Sequence of chain 1.B:
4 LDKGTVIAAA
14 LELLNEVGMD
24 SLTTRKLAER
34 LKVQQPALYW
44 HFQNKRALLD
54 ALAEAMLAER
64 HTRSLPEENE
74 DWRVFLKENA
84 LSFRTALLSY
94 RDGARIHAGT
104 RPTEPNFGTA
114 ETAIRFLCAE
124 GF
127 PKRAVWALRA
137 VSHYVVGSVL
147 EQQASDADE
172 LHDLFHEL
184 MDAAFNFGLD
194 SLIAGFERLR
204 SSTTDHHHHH

This protein binds this small molecule.
Small molecule (SMILES): CN(C)c1ccc(O)c2c1C[C@H]1C[C@H]3[C@H](N(C)C)C(O)=C(C(N)=O)C(=O)[C@@]3(O)C(O)=C1C2=O

Binding-site contacts:
Ligand atom C13 contacts residue ARG104 of chain 1.B at 3.9 Å.
Ligand atom O2 contacts residue HIS64 of chain 1.B at 3.0 Å (h-bond).
Ligand atom C11 contacts residue ARG135 of chain 1.B at 3.6 Å.
Ligand atom C10 contacts residue ARG135 of chain 1.B at 3.8 Å.
Ligand atom C19 contacts residue ASN82 of chain 1.B at 3.4 Å.
Ligand atom O8 contacts residue THR112 of chain 1.B at 3.8 Å.
Ligand atom C20 contacts residue ASN82 of chain 1.B at 3.2 Å.
Ligand atom C10 contacts residue PRO105 of chain 1.B at 3.7 Å (hydrophobic).
Ligand atom N1 contacts residue ASN82 of chain 1.B at 2.8 Å (h-bond).
Ligand atom O6 contacts residue HIS100 of chain 1.B at 3.0 Å (h-bond).
Ligand atom C13 contacts residue ARG135 of chain 1.B at 3.7 Å.
Ligand atom O8 contacts residue HIS64 of chain 1.B at 3.0 Å (h-bond).
Ligand atom O7 contacts residue PHE86 of chain 1.B at 3.3 Å.
Ligand atom N2 contacts residue LEU60 of chain 1.B at 3.5 Å.
Ligand atom C17 contacts residue SER138 of chain 1.B at 3.9 Å.
Ligand atom O7 contacts residue SER138 of chain 1.B at 3.5 Å.
Ligand atom C20 contacts residue LEU134 of chain 1.B at 3.3 Å (hydrophobic).
Ligand atom O4 contacts residue ARG104 of chain 1.B at 2.8 Å (salt-bridge).
Ligand atom C3 contacts residue ASN82 of chain 1.B at 3.7 Å.
Ligand atom N2 contacts residue HIS64 of chain 1.B at 3.9 Å.
Ligand atom C15 contacts residue MG1 of chain 1.H at 3.2 Å.
Ligand atom C14 contacts residue PRO105 of chain 1.B at 3.8 Å (hydrophobic).
Ligand atom C21 contacts residue HIS64 of chain 1.B at 3.5 Å.
Ligand atom C71 contacts residue VAL131 of chain 1.B at 3.9 Å (hydrophobic).
Ligand atom O6 contacts residue MG1 of chain 1.H at 2.7 Å.
Ligand atom O2 contacts residue ASN82 of chain 1.B at 2.8 Å (h-bond).
Ligand atom C3 contacts residue HIS64 of chain 1.B at 3.9 Å.
Ligand atom O8 contacts residue SER67 of chain 1.B at 3.6 Å.
Ligand atom N2 contacts residue ASN109 of chain 1.B at 3.7 Å.
Ligand atom C19 contacts residue PHE86 of chain 1.B at 3.7 Å (hydrophobic).
Ligand atom C13 contacts residue PRO105 of chain 1.B at 3.7 Å (hydrophobic).
Ligand atom C12 contacts residue PRO105 of chain 1.B at 3.9 Å (hydrophobic).
Ligand atom C12 contacts residue ARG135 of chain 1.B at 3.3 Å.
Ligand atom C17 contacts residue MG1 of chain 1.H at 3.7 Å.
Ligand atom C4 contacts residue ASN82 of chain 1.B at 3.6 Å.
Ligand atom O4 contacts residue THR103 of chain 1.B at 3.8 Å.
Ligand atom C12 contacts residue ARG104 of chain 1.B at 3.8 Å.
Ligand atom C9 contacts residue PRO105 of chain 1.B at 3.5 Å (hydrophobic).
Ligand atom O4 contacts residue MG1 of chain 1.H at 3.8 Å.
Ligand atom O5 contacts residue MG1 of chain 1.H at 2.0 Å.